Binding-site contacts:
Ligand atom P2 contacts residue ARG81 of chain 1.A at 3.9 Å.
Ligand atom C5 contacts residue TYR107 of chain 1.A at 3.9 Å (hydrophobic).
Ligand atom C4' contacts residue ARG81 of chain 1.A at 3.7 Å.
Ligand atom C2' contacts residue TYR107 of chain 1.A at 3.7 Å (hydrophobic).
Ligand atom C2 contacts residue ASP77 of chain 1.A at 3.8 Å.
Ligand atom O4' contacts residue ARG81 of chain 1.A at 2.9 Å (salt-bridge).
Ligand atom O5' contacts residue ARG81 of chain 1.A at 2.9 Å (salt-bridge).
Ligand atom O4 contacts residue LEU83 of chain 1.A at 3.6 Å.
Ligand atom O2P contacts residue TYR79 of chain 1.A at 3.5 Å (h-bond).
Ligand atom O2 contacts residue ASP77 of chain 1.A at 3.5 Å.
Ligand atom P1 contacts residue LYS78 of chain 1.A at 3.8 Å.
Ligand atom O4' contacts residue TYR79 of chain 1.A at 4.1 Å.
Ligand atom N3 contacts residue LEU83 of chain 1.A at 3.8 Å.
Ligand atom C5M contacts residue TYR107 of chain 1.A at 3.7 Å (hydrophobic).
Ligand atom O5' contacts residue ARG35 of chain 1.A at 3.7 Å.
Ligand atom O4P contacts residue ASP40 of chain 1.A at 3.5 Å (salt-bridge).
Ligand atom C6 contacts residue TYR107 of chain 1.A at 4.1 Å (hydrophobic).
Ligand atom O4 contacts residue LEU37 of chain 1.A at 3.8 Å.
Ligand atom C3' contacts residue TYR107 of chain 1.A at 4.1 Å (hydrophobic).
Ligand atom O3' contacts residue TYR79 of chain 1.A at 3.5 Å.
Ligand atom O4P contacts residue ARG35 of chain 1.A at 2.9 Å (salt-bridge).
Ligand atom C5M contacts residue LEU36 of chain 1.A at 4.0 Å (hydrophobic).
Ligand atom C1' contacts residue ARG81 of chain 1.A at 4.1 Å.
Ligand atom O5P contacts residue ARG35 of chain 1.A at 3.0 Å (salt-bridge).
Ligand atom C5' contacts residue ARG81 of chain 1.A at 4.0 Å.
Ligand atom O4P contacts residue TYR107 of chain 1.A at 3.9 Å.
Ligand atom C5' contacts residue TYR107 of chain 1.A at 3.5 Å (hydrophobic).
Ligand atom O3' contacts residue LYS78 of chain 1.A at 3.5 Å (salt-bridge).
Ligand atom O4P contacts residue CA1 of chain 1.B at 3.3 Å.
Ligand atom C5 contacts residue LEU83 of chain 1.A at 3.9 Å (hydrophobic).
Ligand atom O1P contacts residue LYS78 of chain 1.A at 2.9 Å (salt-bridge).
Ligand atom O1P contacts residue TYR79 of chain 1.A at 2.7 Å (h-bond).
Ligand atom C4 contacts residue LEU83 of chain 1.A at 3.6 Å (hydrophobic).
Ligand atom O5P contacts residue ARG81 of chain 1.A at 2.9 Å (salt-bridge).
Ligand atom P2 contacts residue ARG35 of chain 1.A at 3.6 Å.
Ligand atom C4' contacts residue TYR79 of chain 1.A at 4.0 Å (hydrophobic).
Ligand atom C6 contacts residue ARG81 of chain 1.A at 4.1 Å.
Ligand atom C5M contacts residue ARG35 of chain 1.A at 3.7 Å.
Ligand atom P1 contacts residue TYR79 of chain 1.A at 3.5 Å.
Ligand atom O4' contacts residue ASP77 of chain 1.A at 4.0 Å.

The protein below binds the small molecule below.
Small molecule (SMILES): Cc1cn([C@H]2C[C@H](OP(=O)(O)O)[C@@H](COP(=O)(O)O)O2)c(=O)[nH]c1=O

Sequence of chain 1.A:
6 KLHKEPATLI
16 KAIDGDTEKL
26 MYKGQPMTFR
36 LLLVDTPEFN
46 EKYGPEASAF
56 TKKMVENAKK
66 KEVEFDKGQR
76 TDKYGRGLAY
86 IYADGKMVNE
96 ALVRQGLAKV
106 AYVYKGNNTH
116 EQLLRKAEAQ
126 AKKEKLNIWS